Binding-site contacts:
Ligand atom C8A contacts residue GLY319 of chain 1.A at 3.7 Å.
Ligand atom C8A contacts residue HEM1 of chain 1.C at 3.4 Å.
Ligand atom C7A contacts residue GLU325 of chain 1.A at 3.3 Å.
Ligand atom N6A contacts residue HEM1 of chain 1.C at 3.5 Å.
Ligand atom C15 contacts residue LEU69 of chain 1.A at 3.8 Å (hydrophobic).
Ligand atom C2A contacts residue GLU325 of chain 1.A at 3.3 Å.
Ligand atom C2' contacts residue GLU325 of chain 1.A at 3.8 Å.
Ligand atom N1' contacts residue GLU325 of chain 1.A at 2.7 Å (salt-bridge).
Ligand atom N6A contacts residue PRO298 of chain 1.A at 3.9 Å.
Ligand atom C4 contacts residue TYR439 of chain 1.A at 3.9 Å (hydrophobic).
Ligand atom C5A contacts residue TRP320 of chain 1.A at 3.8 Å (hydrophobic).
Ligand atom N6A contacts residue TYR321 of chain 1.A at 3.5 Å.
Ligand atom N6A contacts residue MET322 of chain 1.A at 3.8 Å.
Ligand atom C4' contacts residue GLU325 of chain 1.A at 3.7 Å.
Ligand atom C4 contacts residue HEM1 of chain 1.C at 4.0 Å.
Ligand atom C8A contacts residue SER318 of chain 1.A at 3.8 Å.
Ligand atom C6A contacts residue HEM1 of chain 1.C at 3.6 Å.
Ligand atom C5A contacts residue HEM1 of chain 1.C at 3.3 Å.
Ligand atom C6A contacts residue TRP320 of chain 1.A at 3.7 Å (hydrophobic).
Ligand atom C2' contacts residue HEM1 of chain 1.C at 4.0 Å.
Ligand atom C5' contacts residue ACT1 of chain 1.E at 2.8 Å.
Ligand atom N1' contacts residue ACT1 of chain 1.E at 2.4 Å (h-bond).
Ligand atom C7A contacts residue HEM1 of chain 1.C at 3.6 Å.
Ligand atom C2' contacts residue ACT1 of chain 1.E at 3.2 Å.
Ligand atom O1 contacts residue HEM1 of chain 1.C at 3.8 Å.
Ligand atom N1A contacts residue GLU325 of chain 1.A at 2.5 Å (salt-bridge).
Ligand atom N1A contacts residue HEM1 of chain 1.C at 3.8 Å.
Ligand atom C6A contacts residue GLU325 of chain 1.A at 3.4 Å.
Ligand atom C3A contacts residue VAL300 of chain 1.A at 3.7 Å (hydrophobic).
Ligand atom C4 contacts residue TRP411 of chain 1.A at 3.7 Å (hydrophobic).
Ligand atom C8A contacts residue PHE317 of chain 1.A at 3.6 Å (hydrophobic).
Ligand atom C5A contacts residue PRO298 of chain 1.A at 3.9 Å (hydrophobic).
Ligand atom C6A contacts residue PRO298 of chain 1.A at 4.0 Å (hydrophobic).
Ligand atom N6A contacts residue TRP320 of chain 1.A at 2.8 Å (h-bond).
Ligand atom C2 contacts residue HEM1 of chain 1.C at 3.2 Å.
Ligand atom C5' contacts residue GLU325 of chain 1.A at 2.9 Å.
Ligand atom C8A contacts residue PRO298 of chain 1.A at 3.9 Å (hydrophobic).
Ligand atom C4A contacts residue HEM1 of chain 1.C at 3.8 Å.
Ligand atom N6A contacts residue GLU325 of chain 1.A at 2.6 Å (salt-bridge).
Ligand atom N2 contacts residue HEM1 of chain 1.C at 3.3 Å (h-bond).

Sequence of chain 1.B:
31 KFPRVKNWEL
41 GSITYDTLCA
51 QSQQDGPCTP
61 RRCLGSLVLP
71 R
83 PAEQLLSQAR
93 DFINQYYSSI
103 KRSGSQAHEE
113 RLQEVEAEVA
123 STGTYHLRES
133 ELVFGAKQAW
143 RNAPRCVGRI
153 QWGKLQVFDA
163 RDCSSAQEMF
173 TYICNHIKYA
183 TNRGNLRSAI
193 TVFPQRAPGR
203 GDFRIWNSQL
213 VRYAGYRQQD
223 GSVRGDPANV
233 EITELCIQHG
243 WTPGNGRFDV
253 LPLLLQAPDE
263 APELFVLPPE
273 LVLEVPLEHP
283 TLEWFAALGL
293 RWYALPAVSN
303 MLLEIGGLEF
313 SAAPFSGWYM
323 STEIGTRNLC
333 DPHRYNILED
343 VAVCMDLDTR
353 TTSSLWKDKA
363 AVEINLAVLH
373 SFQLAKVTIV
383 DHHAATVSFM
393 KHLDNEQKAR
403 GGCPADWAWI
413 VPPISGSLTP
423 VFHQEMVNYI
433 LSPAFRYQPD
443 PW

The protein below binds the small molecule below.
Small molecule (SMILES): Cc1cc(N)nc(C[C@H]2CNC[C@H]2OCCNCCc2cccc(F)c2)c1

Sequence of chain 1.A:
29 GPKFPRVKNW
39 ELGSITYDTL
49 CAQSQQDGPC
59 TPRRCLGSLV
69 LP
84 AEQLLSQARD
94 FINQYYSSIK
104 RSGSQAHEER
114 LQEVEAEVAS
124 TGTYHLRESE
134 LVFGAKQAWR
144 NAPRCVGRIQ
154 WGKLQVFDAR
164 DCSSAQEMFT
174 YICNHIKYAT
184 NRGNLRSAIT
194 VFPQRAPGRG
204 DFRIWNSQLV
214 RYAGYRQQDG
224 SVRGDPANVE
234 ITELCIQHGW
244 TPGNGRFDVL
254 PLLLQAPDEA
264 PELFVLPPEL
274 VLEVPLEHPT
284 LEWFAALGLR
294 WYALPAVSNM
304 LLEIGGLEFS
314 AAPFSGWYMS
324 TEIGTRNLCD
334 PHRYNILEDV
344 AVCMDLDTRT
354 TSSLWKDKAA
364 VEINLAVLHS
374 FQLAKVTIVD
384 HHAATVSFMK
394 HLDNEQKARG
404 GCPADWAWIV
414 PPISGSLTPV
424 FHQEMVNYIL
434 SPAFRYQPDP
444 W